Sequence of chain 1.A:
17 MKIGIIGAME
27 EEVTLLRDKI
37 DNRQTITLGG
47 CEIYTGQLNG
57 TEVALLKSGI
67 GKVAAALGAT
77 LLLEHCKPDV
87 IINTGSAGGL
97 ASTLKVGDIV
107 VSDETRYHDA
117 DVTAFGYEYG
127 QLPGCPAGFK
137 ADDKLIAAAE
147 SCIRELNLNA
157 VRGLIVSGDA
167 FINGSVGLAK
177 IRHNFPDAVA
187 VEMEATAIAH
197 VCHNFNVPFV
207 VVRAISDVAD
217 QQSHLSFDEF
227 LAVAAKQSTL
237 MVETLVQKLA

This protein binds this small molecule.
Small molecule (SMILES): CCCCSC[C@H]1CN(Cc2c[nH]c3c(N)ncnc23)C[C@@H]1O

Sequence of chain 1.B:
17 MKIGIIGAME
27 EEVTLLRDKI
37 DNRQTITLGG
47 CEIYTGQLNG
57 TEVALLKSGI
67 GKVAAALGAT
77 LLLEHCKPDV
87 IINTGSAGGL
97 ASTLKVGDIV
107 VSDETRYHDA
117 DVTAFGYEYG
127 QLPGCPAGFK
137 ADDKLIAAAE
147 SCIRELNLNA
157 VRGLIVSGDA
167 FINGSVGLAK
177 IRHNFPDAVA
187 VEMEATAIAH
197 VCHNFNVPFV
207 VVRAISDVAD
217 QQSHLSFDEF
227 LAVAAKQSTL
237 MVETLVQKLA

Binding-site contacts:
Ligand atom C5 contacts residue ASP213 of chain 1.B at 3.8 Å.
Ligand atom O3' contacts residue ILE66 of chain 1.B at 3.5 Å.
Ligand atom C1' contacts residue PHE223 of chain 1.B at 3.5 Å (hydrophobic).
Ligand atom N6 contacts residue ALA215 of chain 1.B at 3.7 Å.
Ligand atom C20 contacts residue ILE66 of chain 1.B at 3.8 Å (hydrophobic).
Ligand atom C10 contacts residue SER92 of chain 1.B at 3.3 Å.
Ligand atom N6 contacts residue PHE167 of chain 1.B at 3.7 Å.
Ligand atom N3 contacts residue MET189 of chain 1.B at 3.7 Å.
Ligand atom C2 contacts residue MET189 of chain 1.B at 3.8 Å (hydrophobic).
Ligand atom N6 contacts residue ILE168 of chain 1.B at 2.9 Å (h-bond).
Ligand atom N7 contacts residue ALA93 of chain 1.B at 3.5 Å.
Ligand atom C1' contacts residue SER92 of chain 1.B at 3.4 Å.
Ligand atom C21 contacts residue PHE121 of chain 1.A at 3.7 Å (hydrophobic).
Ligand atom C5' contacts residue PHE167 of chain 1.B at 3.6 Å (hydrophobic).
Ligand atom C5 contacts residue PHE167 of chain 1.B at 3.5 Å (hydrophobic).
Ligand atom O3' contacts residue GLU190 of chain 1.B at 2.6 Å (salt-bridge).
Ligand atom N6 contacts residue ASP213 of chain 1.B at 2.9 Å (salt-bridge).
Ligand atom O3' contacts residue ALA24 of chain 1.B at 3.5 Å.
Ligand atom N7 contacts residue ASP213 of chain 1.B at 2.8 Å (salt-bridge).
Ligand atom C8 contacts residue GLY94 of chain 1.B at 3.5 Å.
Ligand atom C3' contacts residue GLU190 of chain 1.B at 3.4 Å.
Ligand atom C3' contacts residue MET189 of chain 1.B at 3.7 Å (hydrophobic).
Ligand atom N7 contacts residue SER212 of chain 1.B at 3.6 Å.
Ligand atom C10 contacts residue GLU188 of chain 1.B at 3.7 Å.
Ligand atom N3 contacts residue GLU188 of chain 1.B at 3.3 Å.
Ligand atom C8 contacts residue ALA93 of chain 1.B at 3.4 Å (hydrophobic).
Ligand atom N1 contacts residue PHE167 of chain 1.B at 3.7 Å.
Ligand atom C2 contacts residue ALA166 of chain 1.B at 3.5 Å (hydrophobic).
Ligand atom C4 contacts residue VAL187 of chain 1.B at 3.8 Å (hydrophobic).
Ligand atom C8 contacts residue ASP213 of chain 1.B at 3.6 Å.
Ligand atom N1' contacts residue SER92 of chain 1.B at 3.7 Å.
Ligand atom C8 contacts residue SER212 of chain 1.B at 3.4 Å.
Ligand atom C5 contacts residue GLY94 of chain 1.B at 3.6 Å.
Ligand atom N1 contacts residue ILE168 of chain 1.B at 3.1 Å (h-bond).
Ligand atom C2' contacts residue MET189 of chain 1.B at 3.7 Å (hydrophobic).
Ligand atom C9 contacts residue ALA93 of chain 1.B at 3.8 Å (hydrophobic).
Ligand atom C2' contacts residue GLU190 of chain 1.B at 3.7 Å.
Ligand atom N7 contacts residue GLY94 of chain 1.B at 3.2 Å (h-bond).
Ligand atom C8 contacts residue SER92 of chain 1.B at 3.7 Å.
Ligand atom C6 contacts residue PHE167 of chain 1.B at 3.5 Å (hydrophobic).